Sequence of chain 1.B:
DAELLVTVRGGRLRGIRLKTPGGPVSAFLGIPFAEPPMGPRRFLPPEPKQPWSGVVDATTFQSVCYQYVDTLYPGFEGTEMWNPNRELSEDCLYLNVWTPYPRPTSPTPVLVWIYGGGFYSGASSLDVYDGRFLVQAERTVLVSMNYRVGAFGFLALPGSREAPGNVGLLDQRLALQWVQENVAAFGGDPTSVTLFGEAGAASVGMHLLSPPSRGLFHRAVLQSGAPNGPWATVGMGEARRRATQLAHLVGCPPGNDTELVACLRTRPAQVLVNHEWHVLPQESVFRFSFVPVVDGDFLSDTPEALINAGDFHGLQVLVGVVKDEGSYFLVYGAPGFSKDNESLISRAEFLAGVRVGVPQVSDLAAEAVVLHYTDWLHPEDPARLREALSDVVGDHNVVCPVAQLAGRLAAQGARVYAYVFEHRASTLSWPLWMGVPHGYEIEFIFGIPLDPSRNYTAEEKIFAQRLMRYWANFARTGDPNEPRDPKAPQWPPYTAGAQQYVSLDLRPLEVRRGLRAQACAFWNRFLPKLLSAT

A protein and the small-molecule ligand that binds it are described below.
Small molecule (SMILES): CC(=O)N[C@H]1[C@H]([C@H](O)[C@H](O)CO)O[C@@](O[C@@H]2[C@@H](O)[C@H](O)O[C@H](CO)[C@@H]2O)(C(=O)O)C[C@@H]1O

Binding-site contacts:
Ligand atom C11 contacts residue PRO49 of chain 1.B at 3.8 Å (hydrophobic).
Ligand atom O1A contacts residue ASP306 of chain 1.B at 3.6 Å (salt-bridge).
Ligand atom O6 contacts residue LEU221 of chain 1.B at 4.5 Å.
Ligand atom C6 contacts residue PRO217 of chain 1.B at 4.3 Å (hydrophobic).
Ligand atom O6 contacts residue ARG177 of chain 1.B at 4.3 Å.
Ligand atom O9 contacts residue LEU174 of chain 1.B at 3.5 Å (h-bond).
Ligand atom C10 contacts residue ASP306 of chain 1.B at 3.8 Å.
Ligand atom O9 contacts residue ARG177 of chain 1.B at 4.2 Å.
Ligand atom C7 contacts residue PRO49 of chain 1.B at 4.3 Å (hydrophobic).
Ligand atom C7 contacts residue LEU174 of chain 1.B at 4.3 Å (hydrophobic).
Ligand atom N5 contacts residue LEU174 of chain 1.B at 4.1 Å.
Ligand atom O6 contacts residue GLN181 of chain 1.B at 3.5 Å (h-bond).
Ligand atom O10 contacts residue PRO168 of chain 1.B at 4.5 Å.
Ligand atom C6 contacts residue GLN181 of chain 1.B at 3.7 Å.
Ligand atom C10 contacts residue LEU174 of chain 1.B at 4.2 Å (hydrophobic).
Ligand atom O1B contacts residue LEU174 of chain 1.B at 4.5 Å.
Ligand atom O6 contacts residue PRO217 of chain 1.B at 3.0 Å (h-bond).
Ligand atom O5 contacts residue GLN181 of chain 1.B at 4.3 Å.
Ligand atom C9 contacts residue GLN181 of chain 1.B at 4.4 Å.
Ligand atom C1 contacts residue ARG177 of chain 1.B at 3.1 Å.
Ligand atom C9 contacts residue ARG177 of chain 1.B at 4.2 Å.
Ligand atom C8 contacts residue LEU174 of chain 1.B at 4.1 Å (hydrophobic).
Ligand atom O1B contacts residue ARG177 of chain 1.B at 2.3 Å (salt-bridge).
Ligand atom C4 contacts residue PRO217 of chain 1.B at 4.4 Å (hydrophobic).
Ligand atom C9 contacts residue LEU174 of chain 1.B at 4.0 Å (hydrophobic).
Ligand atom O4 contacts residue PRO217 of chain 1.B at 4.0 Å.
Ligand atom O9 contacts residue GLN181 of chain 1.B at 3.9 Å.
Ligand atom C8 contacts residue PRO50 of chain 1.B at 4.2 Å (hydrophobic).
Ligand atom N5 contacts residue ASP306 of chain 1.B at 3.8 Å.
Ligand atom O1A contacts residue ARG177 of chain 1.B at 3.3 Å (salt-bridge).
Ligand atom O10 contacts residue ASP306 of chain 1.B at 3.4 Å (salt-bridge).
Ligand atom O1A contacts residue PRO217 of chain 1.B at 4.4 Å.
Ligand atom O10 contacts residue LEU174 of chain 1.B at 4.4 Å.
Ligand atom O8 contacts residue PRO50 of chain 1.B at 3.0 Å (h-bond).
Ligand atom C6 contacts residue LEU174 of chain 1.B at 4.3 Å (hydrophobic).
Ligand atom C5 contacts residue GLN181 of chain 1.B at 3.5 Å.
Ligand atom C8 contacts residue PRO49 of chain 1.B at 4.5 Å (hydrophobic).
Ligand atom O9 contacts residue LEU178 of chain 1.B at 3.8 Å.
Ligand atom O1B contacts residue PRO217 of chain 1.B at 4.1 Å.